This small molecule binds to this protein.
Small molecule (SMILES): CC(=O)N[C@@H]1[C@@H](O)[C@H](O)[C@@H](CO)O[C@H]1O

Sequence of chain 1.D:
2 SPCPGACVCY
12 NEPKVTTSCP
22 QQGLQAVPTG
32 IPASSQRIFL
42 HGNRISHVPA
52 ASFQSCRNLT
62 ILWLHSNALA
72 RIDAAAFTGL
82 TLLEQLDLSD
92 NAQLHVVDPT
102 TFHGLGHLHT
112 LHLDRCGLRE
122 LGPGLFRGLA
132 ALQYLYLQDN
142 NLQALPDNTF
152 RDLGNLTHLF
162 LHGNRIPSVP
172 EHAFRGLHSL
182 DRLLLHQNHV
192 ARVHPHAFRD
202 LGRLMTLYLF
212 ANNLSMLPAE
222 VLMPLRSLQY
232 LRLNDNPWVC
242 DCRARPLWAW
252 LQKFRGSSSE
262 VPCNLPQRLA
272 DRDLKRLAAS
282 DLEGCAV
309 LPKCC

Binding-site contacts:
Ligand atom C3 contacts residue ASN156 of chain 1.D at 3.8 Å.
Ligand atom C8 contacts residue ALA131 of chain 1.D at 3.3 Å (hydrophobic).
Ligand atom O7 contacts residue ALA132 of chain 1.D at 3.6 Å.
Ligand atom C7 contacts residue ALA132 of chain 1.D at 4.0 Å (hydrophobic).
Ligand atom C4 contacts residue ASN156 of chain 1.D at 4.2 Å.
Ligand atom N2 contacts residue ALA131 of chain 1.D at 3.8 Å.
Ligand atom N2 contacts residue ASN156 of chain 1.D at 3.0 Å (h-bond).
Ligand atom O7 contacts residue ALA131 of chain 1.D at 4.5 Å.
Ligand atom C5 contacts residue ASN156 of chain 1.D at 3.7 Å.
Ligand atom C7 contacts residue ASN156 of chain 1.D at 3.9 Å.
Ligand atom C7 contacts residue ALA131 of chain 1.D at 3.7 Å (hydrophobic).
Ligand atom C2 contacts residue ASN156 of chain 1.D at 2.5 Å.
Ligand atom O5 contacts residue ASN156 of chain 1.D at 2.4 Å (h-bond).
Ligand atom C8 contacts residue ALA132 of chain 1.D at 4.1 Å (hydrophobic).
Ligand atom O7 contacts residue ASN156 of chain 1.D at 4.3 Å.
Ligand atom C1 contacts residue ASN156 of chain 1.D at 1.4 Å.